The small molecule below binds the protein below.
Small molecule (SMILES): NS(=O)(=O)c1cc2c(cc1Cl)N[C@H]([C@H]1C[C@H]3C=C[C@@H]1C3)NS2(=O)=O

Binding-site contacts:
Ligand atom N2 contacts residue PRO515 of chain 1.D at 3.7 Å.
Ligand atom C10 contacts residue SER775 of chain 1.D at 3.8 Å.
Ligand atom N2 contacts residue SER775 of chain 1.D at 3.0 Å (h-bond).
Ligand atom S1 contacts residue SER518 of chain 1.D at 3.4 Å (h-bond).
Ligand atom O1 contacts residue SER750 of chain 1.C at 3.3 Å.
Ligand atom C13 contacts residue PHE516 of chain 1.D at 3.7 Å (hydrophobic).
Ligand atom C8 contacts residue PRO515 of chain 1.D at 3.5 Å (hydrophobic).
Ligand atom C4 contacts residue ILE502 of chain 1.C at 3.7 Å (hydrophobic).
Ligand atom C11 contacts residue SER750 of chain 1.C at 3.5 Å.
Ligand atom C9 contacts residue SER750 of chain 1.C at 3.5 Å.
Ligand atom C6 contacts residue SER775 of chain 1.D at 3.8 Å.
Ligand atom N1 contacts residue PRO515 of chain 1.D at 2.7 Å (h-bond).
Ligand atom C5 contacts residue LEU772 of chain 1.D at 3.7 Å (hydrophobic).
Ligand atom C10 contacts residue SER750 of chain 1.C at 3.8 Å.
Ligand atom C2 contacts residue PRO515 of chain 1.D at 3.7 Å (hydrophobic).
Ligand atom O1 contacts residue LYS751 of chain 1.C at 3.8 Å.
Ligand atom C14 contacts residue SER775 of chain 1.D at 3.6 Å.
Ligand atom C4 contacts residue LYS751 of chain 1.C at 3.6 Å.
Ligand atom C11 contacts residue MET517 of chain 1.D at 3.6 Å (hydrophobic).
Ligand atom C1 contacts residue PRO515 of chain 1.D at 3.6 Å (hydrophobic).
Ligand atom C12 contacts residue SER750 of chain 1.C at 3.8 Å.
Ligand atom O2 contacts residue MET517 of chain 1.D at 3.1 Å.
Ligand atom C7 contacts residue ILE502 of chain 1.C at 3.6 Å (hydrophobic).
Ligand atom C7 contacts residue LEU772 of chain 1.D at 3.5 Å (hydrophobic).
Ligand atom N3 contacts residue MET517 of chain 1.D at 3.2 Å.
Ligand atom CL contacts residue LEU780 of chain 1.D at 3.3 Å.
Ligand atom C5 contacts residue ILE502 of chain 1.C at 3.4 Å (hydrophobic).
Ligand atom O2 contacts residue PRO515 of chain 1.D at 3.4 Å (h-bond).
Ligand atom C14 contacts residue PHE516 of chain 1.D at 3.8 Å (hydrophobic).
Ligand atom O3 contacts residue ASP781 of chain 1.D at 3.8 Å.
Ligand atom N2 contacts residue SER750 of chain 1.C at 3.8 Å.
Ligand atom O2 contacts residue SER518 of chain 1.D at 2.6 Å (h-bond).
Ligand atom C4 contacts residue GLY752 of chain 1.C at 3.2 Å.
Ligand atom C11 contacts residue PHE516 of chain 1.D at 3.8 Å (hydrophobic).
Ligand atom C7 contacts residue LYS514 of chain 1.D at 3.7 Å.
Ligand atom S1 contacts residue PRO515 of chain 1.D at 3.5 Å (h-bond).
Ligand atom C11 contacts residue SER518 of chain 1.D at 3.5 Å.
Ligand atom CL contacts residue ASP781 of chain 1.D at 2.8 Å.
Ligand atom O1 contacts residue SER518 of chain 1.D at 3.0 Å (h-bond).
Ligand atom C12 contacts residue PHE516 of chain 1.D at 3.7 Å (hydrophobic).

Sequence of chain 1.C:
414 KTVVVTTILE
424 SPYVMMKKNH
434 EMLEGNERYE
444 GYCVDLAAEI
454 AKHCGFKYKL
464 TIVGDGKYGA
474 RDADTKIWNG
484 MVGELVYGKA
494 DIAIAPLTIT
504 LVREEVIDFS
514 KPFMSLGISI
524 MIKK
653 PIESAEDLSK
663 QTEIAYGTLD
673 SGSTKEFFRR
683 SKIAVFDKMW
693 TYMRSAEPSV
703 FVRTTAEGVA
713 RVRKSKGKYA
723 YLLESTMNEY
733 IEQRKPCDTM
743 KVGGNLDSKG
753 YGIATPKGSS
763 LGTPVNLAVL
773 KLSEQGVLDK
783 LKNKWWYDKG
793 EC

Sequence of chain 1.D:
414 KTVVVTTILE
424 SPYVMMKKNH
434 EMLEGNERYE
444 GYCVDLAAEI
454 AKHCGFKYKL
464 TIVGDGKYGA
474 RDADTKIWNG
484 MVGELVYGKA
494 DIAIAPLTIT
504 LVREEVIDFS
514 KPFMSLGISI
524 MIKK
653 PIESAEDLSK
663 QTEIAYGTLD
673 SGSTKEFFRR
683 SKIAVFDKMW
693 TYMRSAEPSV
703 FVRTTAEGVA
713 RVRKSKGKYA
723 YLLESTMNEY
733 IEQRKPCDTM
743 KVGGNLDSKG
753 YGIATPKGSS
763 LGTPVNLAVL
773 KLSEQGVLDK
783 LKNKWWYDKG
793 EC